This small molecule binds to this protein.
Small molecule (SMILES): O[C@@H]1[C@H](O)[C@H](O)CO[C@H]1O

Sequence of chain 2.B:
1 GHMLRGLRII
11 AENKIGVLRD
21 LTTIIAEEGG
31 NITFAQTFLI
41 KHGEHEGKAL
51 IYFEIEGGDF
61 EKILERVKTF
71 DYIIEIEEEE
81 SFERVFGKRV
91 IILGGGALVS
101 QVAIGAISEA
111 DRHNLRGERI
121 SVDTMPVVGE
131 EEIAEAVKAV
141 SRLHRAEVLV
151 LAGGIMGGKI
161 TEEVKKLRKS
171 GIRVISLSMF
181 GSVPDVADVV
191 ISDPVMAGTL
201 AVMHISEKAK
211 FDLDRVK

Binding-site contacts:
Ligand atom C5 contacts residue LEU143 of chain 1.B at 3.8 Å (hydrophobic).
Ligand atom C3 contacts residue ASP123 of chain 2.B at 3.8 Å.
Ligand atom C1 contacts residue ARG89 of chain 1.B at 3.2 Å.
Ligand atom O1 contacts residue LEU143 of chain 1.B at 3.8 Å.
Ligand atom O1 contacts residue ARG89 of chain 2.B at 3.7 Å.
Ligand atom O1 contacts residue ARG89 of chain 1.B at 3.4 Å (salt-bridge).
Ligand atom O4 contacts residue PHE86 of chain 2.B at 4.0 Å.
Ligand atom O4 contacts residue ASP123 of chain 2.B at 4.3 Å.
Ligand atom C4 contacts residue PHE86 of chain 2.B at 3.5 Å (hydrophobic).
Ligand atom O5 contacts residue LEU143 of chain 1.B at 3.2 Å.
Ligand atom O4 contacts residue SER121 of chain 2.B at 4.2 Å.
Ligand atom O3 contacts residue THR124 of chain 1.B at 3.9 Å.
Ligand atom O2 contacts residue PHE86 of chain 2.B at 3.6 Å.
Ligand atom O2 contacts residue SER121 of chain 2.B at 3.1 Å (h-bond).
Ligand atom C5 contacts residue ASP123 of chain 1.B at 3.9 Å.
Ligand atom C1 contacts residue ARG89 of chain 2.B at 4.0 Å.
Ligand atom C2 contacts residue ARG89 of chain 2.B at 4.2 Å.
Ligand atom O4 contacts residue ILE91 of chain 1.B at 4.2 Å.
Ligand atom O3 contacts residue ASP123 of chain 2.B at 2.4 Å (salt-bridge).
Ligand atom O1 contacts residue ARG145 of chain 2.B at 2.7 Å (salt-bridge).
Ligand atom C5 contacts residue ILE91 of chain 1.B at 4.0 Å (hydrophobic).
Ligand atom O2 contacts residue ARG89 of chain 2.B at 3.1 Å.
Ligand atom O3 contacts residue ASP123 of chain 1.B at 4.1 Å.
Ligand atom C2 contacts residue PHE86 of chain 2.B at 3.3 Å (hydrophobic).
Ligand atom O2 contacts residue ASP123 of chain 2.B at 3.7 Å.
Ligand atom O5 contacts residue ARG89 of chain 1.B at 2.9 Å (salt-bridge).
Ligand atom C1 contacts residue ARG145 of chain 2.B at 3.7 Å.
Ligand atom C2 contacts residue ARG145 of chain 2.B at 3.6 Å.
Ligand atom O4 contacts residue THR124 of chain 1.B at 3.6 Å (h-bond).
Ligand atom O3 contacts residue SER121 of chain 2.B at 3.0 Å (h-bond).
Ligand atom C3 contacts residue PHE86 of chain 2.B at 3.8 Å (hydrophobic).
Ligand atom C1 contacts residue LEU143 of chain 1.B at 4.1 Å (hydrophobic).
Ligand atom O4 contacts residue MET125 of chain 1.B at 3.9 Å.
Ligand atom C5 contacts residue ARG89 of chain 1.B at 3.6 Å.
Ligand atom O4 contacts residue ASP123 of chain 1.B at 4.2 Å.
Ligand atom C2 contacts residue ASP123 of chain 2.B at 4.0 Å.
Ligand atom C2 contacts residue SER121 of chain 2.B at 3.6 Å.
Ligand atom O2 contacts residue ARG145 of chain 2.B at 2.6 Å (salt-bridge).
Ligand atom C3 contacts residue SER121 of chain 2.B at 3.0 Å.
Ligand atom C1 contacts residue ASP123 of chain 2.B at 3.7 Å.

Sequence of chain 1.B:
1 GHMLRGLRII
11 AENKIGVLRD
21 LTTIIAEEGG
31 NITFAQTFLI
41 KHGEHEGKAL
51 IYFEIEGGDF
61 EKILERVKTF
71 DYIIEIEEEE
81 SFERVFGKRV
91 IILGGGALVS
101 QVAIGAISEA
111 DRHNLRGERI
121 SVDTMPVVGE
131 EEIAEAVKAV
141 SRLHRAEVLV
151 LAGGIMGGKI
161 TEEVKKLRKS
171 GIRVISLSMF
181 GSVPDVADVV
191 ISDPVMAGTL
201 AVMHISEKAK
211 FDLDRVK